Binding-site contacts:
Ligand atom C7 contacts residue ASP336 of chain 1.E at 4.1 Å.
Ligand atom N2 contacts residue ASP336 of chain 1.E at 3.9 Å.
Ligand atom C7 contacts residue TYR182 of chain 1.E at 4.4 Å (hydrophobic).
Ligand atom C3 contacts residue ASN165 of chain 1.E at 3.8 Å.
Ligand atom C8 contacts residue TYR182 of chain 1.E at 3.7 Å (hydrophobic).
Ligand atom C8 contacts residue LEU184 of chain 1.E at 4.0 Å (hydrophobic).
Ligand atom C2 contacts residue ASN165 of chain 1.E at 2.5 Å.
Ligand atom C8 contacts residue ASN165 of chain 1.E at 4.5 Å.
Ligand atom C5 contacts residue ASN165 of chain 1.E at 3.6 Å.
Ligand atom C5 contacts residue TYR182 of chain 1.E at 3.8 Å (hydrophobic).
Ligand atom O5 contacts residue ASN165 of chain 1.E at 2.3 Å (h-bond).
Ligand atom O5 contacts residue TYR182 of chain 1.E at 4.2 Å.
Ligand atom O7 contacts residue ASN165 of chain 1.E at 3.3 Å (h-bond).
Ligand atom N2 contacts residue ASN165 of chain 1.E at 3.0 Å (h-bond).
Ligand atom C1 contacts residue ASN165 of chain 1.E at 1.4 Å.
Ligand atom C6 contacts residue TYR182 of chain 1.E at 3.5 Å (hydrophobic).
Ligand atom O7 contacts residue ASN140 of chain 1.E at 3.8 Å.
Ligand atom C8 contacts residue ASP336 of chain 1.E at 3.3 Å.
Ligand atom C4 contacts residue ASN165 of chain 1.E at 4.2 Å.
Ligand atom C7 contacts residue ASN165 of chain 1.E at 3.3 Å.
Ligand atom C7 contacts residue LEU184 of chain 1.E at 4.5 Å (hydrophobic).
Ligand atom O6 contacts residue TYR182 of chain 1.E at 3.2 Å.

Sequence of chain 1.E:
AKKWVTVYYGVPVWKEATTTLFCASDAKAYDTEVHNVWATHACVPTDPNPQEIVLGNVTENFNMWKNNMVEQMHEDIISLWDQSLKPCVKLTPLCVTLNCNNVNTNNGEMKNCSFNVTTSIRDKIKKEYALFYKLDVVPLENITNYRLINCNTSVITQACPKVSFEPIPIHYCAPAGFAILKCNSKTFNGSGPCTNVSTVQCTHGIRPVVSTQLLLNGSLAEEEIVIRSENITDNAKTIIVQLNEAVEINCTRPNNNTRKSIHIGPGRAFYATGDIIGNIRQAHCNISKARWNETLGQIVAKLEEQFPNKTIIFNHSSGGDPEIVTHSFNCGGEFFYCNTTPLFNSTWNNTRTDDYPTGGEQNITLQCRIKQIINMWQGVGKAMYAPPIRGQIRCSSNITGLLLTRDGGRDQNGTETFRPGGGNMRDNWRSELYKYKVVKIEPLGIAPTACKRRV

This protein binds this small molecule.
Small molecule (SMILES): CC(=O)N[C@H]1[C@H](O[C@H]2[C@H](O)[C@@H](NC(C)=O)CO[C@@H]2CO)O[C@H](CO)[C@@H](O)[C@@H]1O